The small molecule below binds the protein below.
Small molecule (SMILES): CNc1nc2c(CCNCC3CCCCC3)c3nc(N)[nH]c(=O)c3cc2[nH]1

Binding-site contacts:
Ligand atom N20 contacts residue ASP280 of chain 1.A at 2.6 Å (salt-bridge).
Ligand atom N11 contacts residue GLY261 of chain 1.A at 3.5 Å.
Ligand atom C4 contacts residue MET260 of chain 1.A at 3.6 Å (hydrophobic).
Ligand atom N5 contacts residue MET260 of chain 1.A at 3.4 Å.
Ligand atom C26 contacts residue VAL45 of chain 1.A at 3.5 Å (hydrophobic).
Ligand atom C2 contacts residue ASP156 of chain 1.A at 3.5 Å.
Ligand atom O14 contacts residue CYS158 of chain 1.A at 3.4 Å.
Ligand atom C8 contacts residue TYR106 of chain 1.A at 3.5 Å (hydrophobic).
Ligand atom C12 contacts residue TYR106 of chain 1.A at 3.6 Å (hydrophobic).
Ligand atom C4 contacts residue ASP102 of chain 1.A at 3.5 Å.
Ligand atom C18 contacts residue TYR106 of chain 1.A at 3.5 Å (hydrophobic).
Ligand atom N16 contacts residue TYR106 of chain 1.A at 3.6 Å (h-bond).
Ligand atom C10 contacts residue TYR106 of chain 1.A at 3.5 Å (hydrophobic).
Ligand atom N13 contacts residue LEU231 of chain 1.A at 2.8 Å (h-bond).
Ligand atom C4 contacts residue ASP156 of chain 1.A at 3.6 Å.
Ligand atom C18 contacts residue ASP102 of chain 1.A at 3.2 Å.
Ligand atom C24 contacts residue ASN70 of chain 1.A at 3.6 Å.
Ligand atom C17 contacts residue GLY261 of chain 1.A at 3.5 Å.
Ligand atom N5 contacts residue TYR106 of chain 1.A at 3.4 Å.
Ligand atom O14 contacts residue GLY230 of chain 1.A at 2.8 Å (h-bond).
Ligand atom C12 contacts residue GLY261 of chain 1.A at 3.6 Å.
Ligand atom O14 contacts residue GLY229 of chain 1.A at 3.2 Å.
Ligand atom N16 contacts residue ALA232 of chain 1.A at 2.9 Å (h-bond).
Ligand atom C24 contacts residue VAL45 of chain 1.A at 3.3 Å (hydrophobic).
Ligand atom C9 contacts residue TYR106 of chain 1.A at 3.5 Å (hydrophobic).
Ligand atom N13 contacts residue MET260 of chain 1.A at 3.5 Å (h-bond).
Ligand atom C25 contacts residue GLN107 of chain 1.A at 3.1 Å.
Ligand atom C25 contacts residue ASN70 of chain 1.A at 3.3 Å.
Ligand atom C21 contacts residue ASP280 of chain 1.A at 3.3 Å.
Ligand atom C24 contacts residue GLN107 of chain 1.A at 3.6 Å.
Ligand atom N15 contacts residue ASP156 of chain 1.A at 2.8 Å (salt-bridge).
Ligand atom O14 contacts residue ASP156 of chain 1.A at 3.5 Å (salt-bridge).
Ligand atom N11 contacts residue TYR106 of chain 1.A at 3.5 Å.
Ligand atom N3 contacts residue ASP156 of chain 1.A at 2.7 Å (salt-bridge).
Ligand atom C19 contacts residue ASP280 of chain 1.A at 3.4 Å.
Ligand atom C26 contacts residue VAL282 of chain 1.A at 3.6 Å (hydrophobic).
Ligand atom N5 contacts residue ASP102 of chain 1.A at 2.9 Å (salt-bridge).
Ligand atom N15 contacts residue ASP102 of chain 1.A at 2.7 Å (salt-bridge).
Ligand atom O14 contacts residue GLN203 of chain 1.A at 3.0 Å (h-bond).
Ligand atom C6 contacts residue TYR106 of chain 1.A at 3.6 Å (hydrophobic).

Sequence of chain 1.A:
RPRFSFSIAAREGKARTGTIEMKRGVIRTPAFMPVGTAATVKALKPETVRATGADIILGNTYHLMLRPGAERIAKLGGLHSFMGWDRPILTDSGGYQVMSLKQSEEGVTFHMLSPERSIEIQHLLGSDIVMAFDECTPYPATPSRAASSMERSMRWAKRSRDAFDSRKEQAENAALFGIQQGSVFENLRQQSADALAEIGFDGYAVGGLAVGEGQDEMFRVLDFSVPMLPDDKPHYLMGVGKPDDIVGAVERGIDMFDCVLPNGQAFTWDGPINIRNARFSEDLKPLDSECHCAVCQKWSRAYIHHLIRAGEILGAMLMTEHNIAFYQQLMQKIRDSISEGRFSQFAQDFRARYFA